A protein and the small-molecule ligand that binds it are described below.
Small molecule (SMILES): CC(C)C[C@H](C[C@H](O)[C@H](CC(C)C)NC(=O)[C@H](Cc1cnc[nH]1)NC(=O)[C@H](Cc1ccccc1)NC(=O)[C@@H]1CCCN1C(=O)[C@H](Cc1cnc[nH]1)NC(=O)C(C)(C)C)C(=O)N[C@@H](Cc1ccc(O)cc1)C(=O)N[C@@H](Cc1ccc(O)cc1)C(=O)N[C@H](C=O)CO

Sequence of chain 1.A:
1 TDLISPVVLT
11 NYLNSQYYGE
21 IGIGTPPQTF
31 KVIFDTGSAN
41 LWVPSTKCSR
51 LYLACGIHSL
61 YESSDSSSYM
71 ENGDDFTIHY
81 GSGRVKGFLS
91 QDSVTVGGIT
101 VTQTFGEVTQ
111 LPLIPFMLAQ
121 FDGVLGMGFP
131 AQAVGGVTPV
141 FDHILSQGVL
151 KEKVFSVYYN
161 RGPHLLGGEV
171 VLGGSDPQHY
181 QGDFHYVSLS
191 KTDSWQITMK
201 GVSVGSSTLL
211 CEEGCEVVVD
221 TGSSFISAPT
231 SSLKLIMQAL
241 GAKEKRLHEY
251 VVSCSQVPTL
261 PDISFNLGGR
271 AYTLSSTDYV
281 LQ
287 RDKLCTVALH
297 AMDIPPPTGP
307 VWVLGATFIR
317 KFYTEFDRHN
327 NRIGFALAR

Binding-site contacts:
Ligand atom O contacts residue SER82 of chain 2.C at 3.1 Å (h-bond).
Ligand atom CD2 contacts residue PHE121 of chain 2.C at 3.6 Å (hydrophobic).
Ligand atom N contacts residue THR304 of chain 2.C at 3.3 Å (h-bond).
Ligand atom CD2 contacts residue HIS296 of chain 2.C at 3.5 Å.
Ligand atom CA contacts residue HIS79 of chain 2.C at 3.4 Å.
Ligand atom CB contacts residue GLY222 of chain 2.C at 3.5 Å.
Ligand atom CB contacts residue LEU118 of chain 2.C at 3.5 Å (hydrophobic).
Ligand atom O contacts residue GLY81 of chain 2.C at 3.4 Å (h-bond).
Ligand atom OH contacts residue ASP220 of chain 2.C at 2.7 Å (salt-bridge).
Ligand atom CE1 contacts residue GLN16 of chain 2.C at 3.4 Å.
Ligand atom CB contacts residue GLY37 of chain 2.C at 3.5 Å.
Ligand atom CZ contacts residue PRO115 of chain 2.C at 3.3 Å (hydrophobic).
Ligand atom C3 contacts residue SER15 of chain 2.C at 3.1 Å.
Ligand atom N contacts residue SER82 of chain 2.C at 2.9 Å (h-bond).
Ligand atom O contacts residue SER224 of chain 2.C at 3.0 Å (h-bond).
Ligand atom CZ contacts residue GLN132 of chain 2.C at 3.4 Å.
Ligand atom O contacts residue HIS79 of chain 2.C at 3.5 Å (h-bond).
Ligand atom CE2 contacts residue TYR80 of chain 2.C at 3.5 Å (hydrophobic).
Ligand atom NE2 contacts residue PRO115 of chain 2.C at 3.5 Å.
Ligand atom O contacts residue GLY222 of chain 2.C at 3.4 Å (h-bond).
Ligand atom CA contacts residue SER224 of chain 2.C at 3.4 Å.
Ligand atom OH contacts residue ARG84 of chain 1.A at 3.0 Å (salt-bridge).
Ligand atom CG contacts residue LEU118 of chain 2.C at 3.4 Å (hydrophobic).
Ligand atom O contacts residue TYR80 of chain 2.C at 3.0 Å.
Ligand atom OH contacts residue ASP35 of chain 2.C at 2.7 Å (salt-bridge).
Ligand atom CM contacts residue ASP220 of chain 2.C at 3.5 Å.
Ligand atom CD2 contacts residue SER227 of chain 2.C at 3.5 Å.
Ligand atom CE1 contacts residue GLN132 of chain 2.C at 3.5 Å.
Ligand atom N contacts residue GLY37 of chain 2.C at 3.0 Å (h-bond).
Ligand atom O contacts residue SER223 of chain 2.C at 3.2 Å.
Ligand atom N contacts residue SER224 of chain 2.C at 2.8 Å (h-bond).
Ligand atom OG contacts residue PRO303 of chain 2.C at 3.6 Å.
Ligand atom OH contacts residue HIS79 of chain 1.A at 2.9 Å (h-bond).
Ligand atom N contacts residue GLY222 of chain 2.C at 3.4 Å (h-bond).
Ligand atom ND1 contacts residue GLY81 of chain 2.C at 3.6 Å.
Ligand atom NE2 contacts residue SER227 of chain 2.C at 2.6 Å (h-bond).
Ligand atom O contacts residue GLY81 of chain 2.C at 2.9 Å (h-bond).
Ligand atom CB contacts residue SER38 of chain 2.C at 3.5 Å.
Ligand atom CA contacts residue THR304 of chain 2.C at 3.6 Å.
Ligand atom N contacts residue HIS79 of chain 2.C at 3.0 Å (h-bond).

Sequence of chain 2.C:
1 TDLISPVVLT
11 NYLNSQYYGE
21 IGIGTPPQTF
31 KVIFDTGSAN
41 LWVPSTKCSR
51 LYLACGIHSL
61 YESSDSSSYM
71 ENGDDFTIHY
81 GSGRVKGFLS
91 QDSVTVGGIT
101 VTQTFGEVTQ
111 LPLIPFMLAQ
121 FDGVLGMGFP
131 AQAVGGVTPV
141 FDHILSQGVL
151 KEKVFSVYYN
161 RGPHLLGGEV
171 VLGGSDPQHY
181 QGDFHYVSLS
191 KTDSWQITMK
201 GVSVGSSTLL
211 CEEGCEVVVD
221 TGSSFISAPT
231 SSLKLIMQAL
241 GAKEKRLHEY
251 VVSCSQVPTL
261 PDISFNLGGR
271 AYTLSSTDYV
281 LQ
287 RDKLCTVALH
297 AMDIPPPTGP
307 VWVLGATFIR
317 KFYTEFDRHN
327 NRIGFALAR